Sequence of chain 1.D:
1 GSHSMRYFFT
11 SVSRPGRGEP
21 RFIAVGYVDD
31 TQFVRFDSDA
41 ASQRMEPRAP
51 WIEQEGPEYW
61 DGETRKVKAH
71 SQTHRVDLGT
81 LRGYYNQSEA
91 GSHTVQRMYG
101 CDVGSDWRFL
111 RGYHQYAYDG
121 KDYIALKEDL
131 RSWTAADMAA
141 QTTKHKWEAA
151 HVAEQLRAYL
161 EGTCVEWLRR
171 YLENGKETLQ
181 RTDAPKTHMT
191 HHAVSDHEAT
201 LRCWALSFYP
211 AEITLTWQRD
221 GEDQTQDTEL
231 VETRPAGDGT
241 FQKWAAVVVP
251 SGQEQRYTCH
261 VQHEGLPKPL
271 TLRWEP

Binding-site contacts:
Ligand atom O contacts residue HIS70 of chain 1.D at 3.4 Å.
Ligand atom CE1 contacts residue TRP167 of chain 1.D at 3.5 Å (hydrophobic).
Ligand atom N contacts residue TYR7 of chain 1.D at 2.4 Å (h-bond).
Ligand atom O contacts residue THR73 of chain 1.D at 3.2 Å (h-bond).
Ligand atom O contacts residue LYS66 of chain 1.D at 2.7 Å (salt-bridge).
Ligand atom CD2 contacts residue THR163 of chain 1.D at 3.2 Å.
Ligand atom C contacts residue TYR84 of chain 1.D at 3.6 Å (hydrophobic).
Ligand atom N contacts residue GOL1 of chain 1.ZA at 3.0 Å.
Ligand atom N contacts residue GLU63 of chain 1.D at 3.0 Å (salt-bridge).
Ligand atom CA contacts residue TYR7 of chain 1.D at 3.4 Å (hydrophobic).
Ligand atom CB contacts residue TYR171 of chain 1.D at 3.6 Å (hydrophobic).
Ligand atom O contacts residue TRP147 of chain 1.D at 3.5 Å.
Ligand atom O contacts residue THR143 of chain 1.D at 2.8 Å (h-bond).
Ligand atom C contacts residue TYR7 of chain 1.D at 3.6 Å (hydrophobic).
Ligand atom O contacts residue TYR159 of chain 1.D at 2.6 Å (h-bond).
Ligand atom O contacts residue GOL1 of chain 1.ZA at 3.2 Å (h-bond).
Ligand atom CD1 contacts residue TYR99 of chain 1.D at 3.4 Å (hydrophobic).
Ligand atom N contacts residue LYS66 of chain 1.D at 3.4 Å (salt-bridge).
Ligand atom CA contacts residue ASP77 of chain 1.D at 3.5 Å.
Ligand atom N contacts residue TYR171 of chain 1.D at 2.7 Å (h-bond).
Ligand atom CD2 contacts residue TYR7 of chain 1.D at 3.4 Å (hydrophobic).
Ligand atom CG contacts residue GOL1 of chain 1.XA at 3.5 Å.
Ligand atom CB contacts residue ASP77 of chain 1.D at 3.6 Å.
Ligand atom CA contacts residue GLU63 of chain 1.D at 3.6 Å.
Ligand atom OXT contacts residue TYR84 of chain 1.D at 3.5 Å (h-bond).
Ligand atom CE2 contacts residue THR163 of chain 1.D at 3.4 Å.
Ligand atom O contacts residue GOL1 of chain 1.XA at 3.2 Å (h-bond).
Ligand atom CD2 contacts residue TYR99 of chain 1.D at 3.3 Å (hydrophobic).
Ligand atom N contacts residue ASP77 of chain 1.D at 2.9 Å (salt-bridge).
Ligand atom CB contacts residue TRP167 of chain 1.D at 3.5 Å (hydrophobic).
Ligand atom CD1 contacts residue TRP167 of chain 1.D at 3.4 Å (hydrophobic).
Ligand atom CA contacts residue TYR171 of chain 1.D at 3.5 Å (hydrophobic).
Ligand atom OXT contacts residue LYS146 of chain 1.D at 3.0 Å (salt-bridge).
Ligand atom CD2 contacts residue TYR159 of chain 1.D at 3.6 Å (hydrophobic).
Ligand atom N contacts residue TYR99 of chain 1.D at 3.2 Å (h-bond).
Ligand atom N contacts residue TYR159 of chain 1.D at 3.6 Å.
Ligand atom CD1 contacts residue GLU63 of chain 1.D at 3.3 Å.
Ligand atom CD1 contacts residue ARG97 of chain 1.D at 3.4 Å.
Ligand atom O contacts residue TYR84 of chain 1.D at 2.9 Å (h-bond).
Ligand atom O contacts residue TRP147 of chain 1.D at 2.5 Å (h-bond).

The protein below binds the small molecule below.
Small molecule (SMILES): CC[C@H](C)[C@H](NC(=O)[C@H](CC1=c2ccccc2=NC1)NC(=O)[C@H](CCSC)NC(=O)[C@H](CC(C)C)NC(=O)[C@H](CC(C)C)NC(=O)[C@@H](N)Cc1ccc(O)cc1)C(=O)N[C@H](C(=O)N[C@@H](CCC(N)=O)C(=O)N[C@H](C(=O)O)C(C)C)[C@@H](C)O